A small-molecule ligand and the protein it binds are described below.
Small molecule (SMILES): CC(=O)N[C@H]1[C@H](O[C@H]2[C@H](O)[C@@H](NC(C)=O)CO[C@@H]2CO)O[C@H](CO)[C@@H](O[C@@H]2O[C@H](CO)[C@@H](O)[C@H](O)[C@@H]2O)[C@@H]1O

Sequence of chain 1.C:
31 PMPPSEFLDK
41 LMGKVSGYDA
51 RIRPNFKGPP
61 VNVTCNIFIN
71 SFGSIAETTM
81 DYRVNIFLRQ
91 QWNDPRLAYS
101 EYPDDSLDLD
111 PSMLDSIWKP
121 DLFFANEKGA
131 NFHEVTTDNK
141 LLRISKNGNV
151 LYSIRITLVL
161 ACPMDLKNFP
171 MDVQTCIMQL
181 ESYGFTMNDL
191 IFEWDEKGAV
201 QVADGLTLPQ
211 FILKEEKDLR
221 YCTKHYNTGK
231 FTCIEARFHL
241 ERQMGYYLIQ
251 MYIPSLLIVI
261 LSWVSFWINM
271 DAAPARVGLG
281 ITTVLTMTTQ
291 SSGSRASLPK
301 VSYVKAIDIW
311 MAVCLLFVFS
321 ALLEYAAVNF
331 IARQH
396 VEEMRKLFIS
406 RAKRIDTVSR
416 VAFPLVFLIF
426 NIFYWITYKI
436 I

Binding-site contacts:
Ligand atom C7 contacts residue ASN62 of chain 1.C at 3.4 Å.
Ligand atom C4 contacts residue ASN62 of chain 1.C at 4.3 Å.
Ligand atom C3 contacts residue PRO59 of chain 1.C at 4.1 Å (hydrophobic).
Ligand atom C3 contacts residue ASN62 of chain 1.C at 3.8 Å.
Ligand atom C8 contacts residue PRO59 of chain 1.C at 4.0 Å (hydrophobic).
Ligand atom O3 contacts residue PRO59 of chain 1.C at 4.2 Å.
Ligand atom O5 contacts residue ASN62 of chain 1.C at 2.4 Å (h-bond).
Ligand atom N2 contacts residue ASN62 of chain 1.C at 2.9 Å (h-bond).
Ligand atom C1 contacts residue ASN62 of chain 1.C at 1.4 Å.
Ligand atom C2 contacts residue ASN62 of chain 1.C at 2.5 Å.
Ligand atom C5 contacts residue ASN62 of chain 1.C at 3.7 Å.
Ligand atom N2 contacts residue PRO60 of chain 1.C at 3.9 Å.
Ligand atom C1 contacts residue PRO60 of chain 1.C at 4.1 Å (hydrophobic).
Ligand atom C8 contacts residue ASN55 of chain 1.C at 3.5 Å.
Ligand atom C8 contacts residue ASN62 of chain 1.C at 4.5 Å.
Ligand atom O7 contacts residue ASN62 of chain 1.C at 3.6 Å.
Ligand atom N2 contacts residue PRO59 of chain 1.C at 3.8 Å.